Binding-site contacts:
Ligand atom C09 contacts residue PHE97 of chain 2.B at 4.2 Å (hydrophobic).
Ligand atom C03 contacts residue NAD1 of chain 2.E at 3.5 Å.
Ligand atom C13 contacts residue MET103 of chain 2.B at 3.8 Å (hydrophobic).
Ligand atom C10 contacts residue GLY96 of chain 2.B at 4.1 Å.
Ligand atom C12 contacts residue MET98 of chain 2.B at 3.8 Å (hydrophobic).
Ligand atom C11 contacts residue PHE97 of chain 2.B at 3.9 Å (hydrophobic).
Ligand atom C09 contacts residue NAD1 of chain 2.E at 4.2 Å.
Ligand atom C01 contacts residue MET161 of chain 2.B at 4.0 Å (hydrophobic).
Ligand atom N06 contacts residue NAD1 of chain 2.E at 3.6 Å.
Ligand atom C02 contacts residue TYR158 of chain 2.B at 4.2 Å (hydrophobic).
Ligand atom N05 contacts residue NAD1 of chain 2.E at 4.0 Å.
Ligand atom C02 contacts residue NAD1 of chain 2.E at 3.6 Å.
Ligand atom C08 contacts residue GLY96 of chain 2.B at 4.0 Å.
Ligand atom C12 contacts residue MET161 of chain 2.B at 4.1 Å (hydrophobic).
Ligand atom N06 contacts residue MET161 of chain 2.B at 4.5 Å.
Ligand atom C04 contacts residue NAD1 of chain 2.E at 4.0 Å.
Ligand atom C01 contacts residue TYR158 of chain 2.B at 3.9 Å (hydrophobic).
Ligand atom N14 contacts residue NAD1 of chain 2.E at 2.8 Å (h-bond).
Ligand atom C02 contacts residue MET161 of chain 2.B at 4.4 Å (hydrophobic).
Ligand atom C01 contacts residue PHE149 of chain 2.B at 3.6 Å (hydrophobic).
Ligand atom C07 contacts residue MET161 of chain 2.B at 4.4 Å (hydrophobic).
Ligand atom C01 contacts residue LYS165 of chain 2.B at 4.2 Å.
Ligand atom C07 contacts residue NAD1 of chain 2.E at 3.8 Å.
Ligand atom C09 contacts residue GLY96 of chain 2.B at 3.5 Å.
Ligand atom C12 contacts residue MET103 of chain 2.B at 3.7 Å (hydrophobic).
Ligand atom C08 contacts residue MET161 of chain 2.B at 4.1 Å (hydrophobic).
Ligand atom C03 contacts residue TYR158 of chain 2.B at 3.9 Å (hydrophobic).
Ligand atom C08 contacts residue PHE97 of chain 2.B at 4.5 Å (hydrophobic).
Ligand atom C01 contacts residue NAD1 of chain 2.E at 3.8 Å.
Ligand atom C03 contacts residue MET103 of chain 2.B at 4.2 Å (hydrophobic).
Ligand atom C04 contacts residue MET103 of chain 2.B at 4.3 Å (hydrophobic).
Ligand atom C11 contacts residue MET98 of chain 2.B at 3.7 Å (hydrophobic).
Ligand atom N14 contacts residue MET161 of chain 2.B at 3.8 Å.
Ligand atom C10 contacts residue MET98 of chain 2.B at 4.5 Å (hydrophobic).
Ligand atom C10 contacts residue PHE97 of chain 2.B at 3.8 Å (hydrophobic).
Ligand atom C13 contacts residue MET161 of chain 2.B at 3.6 Å (hydrophobic).
Ligand atom C07 contacts residue GLY96 of chain 2.B at 4.3 Å.
Ligand atom C12 contacts residue PHE97 of chain 2.B at 4.4 Å (hydrophobic).

Sequence of chain 2.B:
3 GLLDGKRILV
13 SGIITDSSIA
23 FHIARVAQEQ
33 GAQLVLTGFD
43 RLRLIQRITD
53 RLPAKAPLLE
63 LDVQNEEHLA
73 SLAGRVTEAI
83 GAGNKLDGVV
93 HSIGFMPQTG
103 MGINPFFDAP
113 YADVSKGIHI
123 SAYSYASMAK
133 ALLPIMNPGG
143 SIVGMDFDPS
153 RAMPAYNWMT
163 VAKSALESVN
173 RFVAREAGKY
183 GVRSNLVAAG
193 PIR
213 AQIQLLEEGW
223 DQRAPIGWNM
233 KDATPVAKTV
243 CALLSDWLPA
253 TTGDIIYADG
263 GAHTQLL

The small molecule below binds the protein below.
Small molecule (SMILES): Cc1cc(N)n(Cc2ccccc2)n1